Sequence of chain 1.H:
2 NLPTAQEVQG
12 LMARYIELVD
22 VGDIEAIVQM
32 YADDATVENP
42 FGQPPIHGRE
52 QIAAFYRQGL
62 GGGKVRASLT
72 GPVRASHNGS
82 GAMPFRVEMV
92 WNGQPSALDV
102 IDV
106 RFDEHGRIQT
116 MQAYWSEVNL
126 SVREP

A protein and the small-molecule ligand that binds it are described below.
Small molecule (SMILES): C[C@]12CCc3c(ccc4cc(O)ccc34)[C@@H]1CCC2=O

Binding-site contacts:
Ligand atom C2 contacts residue ALA118 of chain 1.H at 3.8 Å (hydrophobic).
Ligand atom C1 contacts residue ASN40 of chain 1.H at 3.9 Å.
Ligand atom C6 contacts residue VAL20 of chain 1.H at 4.2 Å (hydrophobic).
Ligand atom C24 contacts residue TRP120 of chain 1.H at 3.9 Å (hydrophobic).
Ligand atom C26 contacts residue MET90 of chain 1.H at 4.3 Å (hydrophobic).
Ligand atom C3 contacts residue ASN40 of chain 1.H at 3.1 Å.
Ligand atom C2 contacts residue ASP103 of chain 1.H at 4.1 Å.
Ligand atom C18 contacts residue VAL66 of chain 1.H at 3.9 Å (hydrophobic).
Ligand atom C2 contacts residue ASN40 of chain 1.H at 3.1 Å.
Ligand atom O26 contacts residue GLY60 of chain 1.H at 3.9 Å.
Ligand atom C3 contacts residue TRP120 of chain 1.H at 4.2 Å (hydrophobic).
Ligand atom C19 contacts residue VAL66 of chain 1.H at 3.8 Å (hydrophobic).
Ligand atom C13 contacts residue VAL88 of chain 1.H at 4.0 Å (hydrophobic).
Ligand atom C18 contacts residue GLY60 of chain 1.H at 3.9 Å.
Ligand atom O1 contacts residue ASP103 of chain 1.H at 2.4 Å (salt-bridge).
Ligand atom C2 contacts residue PHE86 of chain 1.H at 4.1 Å (hydrophobic).
Ligand atom C11 contacts residue TRP120 of chain 1.H at 3.4 Å (hydrophobic).
Ligand atom C5 contacts residue VAL88 of chain 1.H at 4.4 Å (hydrophobic).
Ligand atom C10 contacts residue ASN40 of chain 1.H at 3.2 Å.
Ligand atom C6 contacts residue PHE86 of chain 1.H at 4.3 Å (hydrophobic).
Ligand atom C11 contacts residue ASN40 of chain 1.H at 3.8 Å.
Ligand atom C5 contacts residue VAL20 of chain 1.H at 4.3 Å (hydrophobic).
Ligand atom C27 contacts residue GLY60 of chain 1.H at 4.1 Å.
Ligand atom O1 contacts residue MET116 of chain 1.H at 4.0 Å.
Ligand atom C10 contacts residue TRP120 of chain 1.H at 3.0 Å (hydrophobic).
Ligand atom C4 contacts residue ASN40 of chain 1.H at 4.0 Å.
Ligand atom C24 contacts residue MET90 of chain 1.H at 4.3 Å (hydrophobic).
Ligand atom C1 contacts residue TYR16 of chain 1.H at 3.8 Å (hydrophobic).
Ligand atom O1 contacts residue PHE86 of chain 1.H at 3.5 Å.
Ligand atom C19 contacts residue VAL88 of chain 1.H at 3.7 Å (hydrophobic).
Ligand atom C2 contacts residue VAL101 of chain 1.H at 4.3 Å (hydrophobic).
Ligand atom C25 contacts residue MET90 of chain 1.H at 4.1 Å (hydrophobic).
Ligand atom C18 contacts residue VAL88 of chain 1.H at 4.2 Å (hydrophobic).
Ligand atom C1 contacts residue PHE86 of chain 1.H at 3.8 Å (hydrophobic).
Ligand atom C4 contacts residue VAL88 of chain 1.H at 4.2 Å (hydrophobic).
Ligand atom C11 contacts residue LEU99 of chain 1.H at 3.9 Å (hydrophobic).
Ligand atom O1 contacts residue TYR16 of chain 1.H at 3.1 Å (h-bond).
Ligand atom C16 contacts residue MET90 of chain 1.H at 4.3 Å (hydrophobic).
Ligand atom C1 contacts residue ASP103 of chain 1.H at 3.7 Å.
Ligand atom C6 contacts residue TYR16 of chain 1.H at 3.7 Å (hydrophobic).